Sequence of chain 59.S:
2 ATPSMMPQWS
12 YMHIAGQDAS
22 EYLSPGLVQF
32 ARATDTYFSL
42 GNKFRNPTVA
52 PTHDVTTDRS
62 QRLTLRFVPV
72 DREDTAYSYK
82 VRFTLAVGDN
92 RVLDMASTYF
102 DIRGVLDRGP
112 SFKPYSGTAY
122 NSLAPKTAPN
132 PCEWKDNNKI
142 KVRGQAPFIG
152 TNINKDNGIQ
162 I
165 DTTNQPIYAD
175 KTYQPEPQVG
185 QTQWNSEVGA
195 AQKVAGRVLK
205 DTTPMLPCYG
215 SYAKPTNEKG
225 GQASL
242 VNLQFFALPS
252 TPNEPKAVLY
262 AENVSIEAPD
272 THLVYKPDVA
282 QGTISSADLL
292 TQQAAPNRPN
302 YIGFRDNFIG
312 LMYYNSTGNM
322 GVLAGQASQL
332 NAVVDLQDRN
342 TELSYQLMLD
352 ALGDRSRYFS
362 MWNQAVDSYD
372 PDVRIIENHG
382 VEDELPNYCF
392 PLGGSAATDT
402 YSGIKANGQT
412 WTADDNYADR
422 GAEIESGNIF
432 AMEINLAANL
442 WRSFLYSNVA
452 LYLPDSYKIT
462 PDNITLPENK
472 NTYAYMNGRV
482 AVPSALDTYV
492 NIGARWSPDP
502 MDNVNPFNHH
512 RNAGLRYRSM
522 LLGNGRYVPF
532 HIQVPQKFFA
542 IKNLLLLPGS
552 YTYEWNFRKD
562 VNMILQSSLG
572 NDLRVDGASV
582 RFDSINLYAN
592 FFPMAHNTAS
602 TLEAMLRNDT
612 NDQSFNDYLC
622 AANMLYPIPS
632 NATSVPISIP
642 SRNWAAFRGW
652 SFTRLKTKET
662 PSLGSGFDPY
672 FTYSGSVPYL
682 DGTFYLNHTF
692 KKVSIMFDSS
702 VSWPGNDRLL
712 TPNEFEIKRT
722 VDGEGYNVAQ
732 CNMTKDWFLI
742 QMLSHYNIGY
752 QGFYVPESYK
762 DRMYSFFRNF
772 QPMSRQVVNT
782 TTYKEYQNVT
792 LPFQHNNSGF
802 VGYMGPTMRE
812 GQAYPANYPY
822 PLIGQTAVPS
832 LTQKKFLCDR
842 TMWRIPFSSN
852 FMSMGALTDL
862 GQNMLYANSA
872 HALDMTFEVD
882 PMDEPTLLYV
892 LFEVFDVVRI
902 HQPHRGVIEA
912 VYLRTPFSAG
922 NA

Binding-site contacts:
Ligand atom N contacts residue ASN617 of chain 59.Q at 3.6 Å.
Ligand atom N contacts residue TYR619 of chain 59.Q at 3.5 Å (h-bond).
Ligand atom CG contacts residue ASN617 of chain 59.Q at 4.1 Å.
Ligand atom CA contacts residue ARG649 of chain 59.Q at 3.4 Å.
Ligand atom CE1 contacts residue LEU348 of chain 59.Q at 3.9 Å (hydrophobic).
Ligand atom C contacts residue TYR619 of chain 59.Q at 3.1 Å (hydrophobic).
Ligand atom C contacts residue ARG845 of chain 59.Q at 3.6 Å.
Ligand atom CB contacts residue ALA857 of chain 59.Q at 3.9 Å (hydrophobic).
Ligand atom CA contacts residue TYR619 of chain 59.Q at 3.8 Å (hydrophobic).
Ligand atom NE2 contacts residue GLU894 of chain 59.Q at 4.1 Å.
Ligand atom O contacts residue ARG845 of chain 59.Q at 3.8 Å.
Ligand atom CD contacts residue ASP897 of chain 59.Q at 3.5 Å.
Ligand atom N contacts residue ARG649 of chain 59.Q at 4.1 Å.
Ligand atom O contacts residue TYR619 of chain 59.Q at 2.6 Å.
Ligand atom CD contacts residue ASN617 of chain 59.Q at 3.2 Å.
Ligand atom CD2 contacts residue ARG845 of chain 59.Q at 3.5 Å.
Ligand atom CG contacts residue ARG46 of chain 59.S at 3.9 Å.
Ligand atom ND1 contacts residue LEU620 of chain 59.Q at 3.0 Å.
Ligand atom CA contacts residue CYS621 of chain 59.Q at 3.7 Å (hydrophobic).
Ligand atom N contacts residue ASP618 of chain 59.Q at 3.9 Å.
Ligand atom CE1 contacts residue MET843 of chain 59.Q at 3.6 Å (hydrophobic).
Ligand atom CD2 contacts residue GLU894 of chain 59.Q at 3.7 Å.
Ligand atom O contacts residue ALA857 of chain 59.Q at 4.0 Å.
Ligand atom CB contacts residue ARG649 of chain 59.Q at 4.1 Å.
Ligand atom CG contacts residue TYR619 of chain 59.Q at 3.8 Å (hydrophobic).
Ligand atom CB contacts residue PHE896 of chain 59.Q at 3.3 Å (hydrophobic).
Ligand atom N contacts residue CYS621 of chain 59.Q at 2.8 Å (h-bond).
Ligand atom CD contacts residue CYS621 of chain 59.Q at 3.6 Å (hydrophobic).
Ligand atom CG contacts residue GLU894 of chain 59.Q at 3.9 Å.
Ligand atom CB contacts residue TYR619 of chain 59.Q at 3.8 Å (hydrophobic).
Ligand atom CD contacts residue PHE896 of chain 59.Q at 4.1 Å (hydrophobic).
Ligand atom CE1 contacts residue LEU620 of chain 59.Q at 3.5 Å (hydrophobic).
Ligand atom O contacts residue ARG649 of chain 59.Q at 3.9 Å.
Ligand atom N contacts residue TYR619 of chain 59.Q at 3.6 Å.
Ligand atom CD contacts residue ARG46 of chain 59.S at 4.1 Å.
Ligand atom CG contacts residue PHE896 of chain 59.Q at 3.0 Å (hydrophobic).
Ligand atom CB contacts residue GLU894 of chain 59.Q at 3.5 Å.
Ligand atom CA contacts residue TYR619 of chain 59.Q at 3.9 Å (hydrophobic).
Ligand atom CB contacts residue ARG649 of chain 59.Q at 3.6 Å.
Ligand atom CB contacts residue TYR619 of chain 59.Q at 3.0 Å (hydrophobic).

Sequence of chain 59.Q:
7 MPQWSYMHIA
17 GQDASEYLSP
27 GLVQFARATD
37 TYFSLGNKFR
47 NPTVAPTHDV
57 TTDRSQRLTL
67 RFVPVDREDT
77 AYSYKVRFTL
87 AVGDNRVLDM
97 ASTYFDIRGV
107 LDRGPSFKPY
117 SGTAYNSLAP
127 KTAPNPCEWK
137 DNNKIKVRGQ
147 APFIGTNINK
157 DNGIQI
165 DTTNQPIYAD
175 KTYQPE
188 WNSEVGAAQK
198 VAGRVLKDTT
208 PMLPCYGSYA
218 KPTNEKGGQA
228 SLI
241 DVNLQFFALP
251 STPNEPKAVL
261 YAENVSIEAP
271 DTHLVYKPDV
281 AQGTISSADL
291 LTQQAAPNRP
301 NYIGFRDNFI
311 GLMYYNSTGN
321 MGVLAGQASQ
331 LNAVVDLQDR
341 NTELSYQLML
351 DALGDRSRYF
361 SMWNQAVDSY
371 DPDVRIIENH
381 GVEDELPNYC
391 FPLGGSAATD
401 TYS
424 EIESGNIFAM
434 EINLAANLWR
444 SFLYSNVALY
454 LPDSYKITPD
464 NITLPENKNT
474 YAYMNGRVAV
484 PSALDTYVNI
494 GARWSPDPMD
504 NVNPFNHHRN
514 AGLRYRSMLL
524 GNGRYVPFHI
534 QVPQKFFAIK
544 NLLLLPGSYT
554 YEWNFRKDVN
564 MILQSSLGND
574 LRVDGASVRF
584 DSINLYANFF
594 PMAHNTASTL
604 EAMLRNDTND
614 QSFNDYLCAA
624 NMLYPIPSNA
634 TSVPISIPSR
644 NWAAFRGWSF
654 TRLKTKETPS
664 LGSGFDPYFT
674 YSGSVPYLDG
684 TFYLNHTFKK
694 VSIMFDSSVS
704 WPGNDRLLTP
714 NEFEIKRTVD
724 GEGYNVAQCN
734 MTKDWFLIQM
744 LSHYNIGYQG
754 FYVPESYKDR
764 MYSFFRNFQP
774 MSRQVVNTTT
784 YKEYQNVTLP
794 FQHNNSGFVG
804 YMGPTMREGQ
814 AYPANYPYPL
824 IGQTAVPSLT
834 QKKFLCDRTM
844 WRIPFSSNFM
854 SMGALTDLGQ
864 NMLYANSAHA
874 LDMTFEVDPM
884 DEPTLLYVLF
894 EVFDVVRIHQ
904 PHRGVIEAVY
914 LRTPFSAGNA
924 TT

The small molecule below binds the protein below.
Small molecule (SMILES): NC(N)=NCCC[C@H](NC(=O)[C@@H]1CCCN1)C(=O)N[C@H](C=O)CC1=NC=NC1